Binding-site contacts:
Ligand atom OAB contacts residue ALA202 of chain 1.A at 4.3 Å.
Ligand atom CAF contacts residue ALA202 of chain 1.A at 3.5 Å (hydrophobic).
Ligand atom OAB contacts residue GLY203 of chain 1.A at 3.8 Å.
Ligand atom CAE contacts residue GLY203 of chain 1.A at 4.1 Å.
Ligand atom CAG contacts residue GLY203 of chain 1.A at 4.0 Å.
Ligand atom CAJ contacts residue GLY203 of chain 1.A at 3.8 Å.
Ligand atom CAD contacts residue GLY203 of chain 1.A at 3.6 Å.
Ligand atom CAG contacts residue PRO654 of chain 2.A at 4.3 Å (hydrophobic).
Ligand atom CAK contacts residue ALA202 of chain 1.A at 4.3 Å (hydrophobic).
Ligand atom CAG contacts residue ALA202 of chain 1.A at 3.9 Å (hydrophobic).
Ligand atom OAA contacts residue TRP651 of chain 2.A at 4.1 Å.
Ligand atom CAG contacts residue TYR209 of chain 1.A at 4.3 Å (hydrophobic).
Ligand atom CAG contacts residue TRP651 of chain 2.A at 4.0 Å (hydrophobic).
Ligand atom CAF contacts residue NAG2 of chain 2.C at 3.4 Å.
Ligand atom OAA contacts residue TYR209 of chain 1.A at 3.5 Å (h-bond).
Ligand atom CAF contacts residue GLY203 of chain 1.A at 3.9 Å.
Ligand atom CAI contacts residue GLY203 of chain 1.A at 3.5 Å.
Ligand atom CAJ contacts residue ALA202 of chain 1.A at 3.7 Å (hydrophobic).
Ligand atom OAC contacts residue NAG2 of chain 2.C at 3.1 Å.
Ligand atom CAJ contacts residue NAG2 of chain 2.C at 3.6 Å.
Ligand atom CAK contacts residue GLY203 of chain 1.A at 4.1 Å.
Ligand atom OAA contacts residue PRO654 of chain 2.A at 3.8 Å.
Ligand atom CAI contacts residue ALA202 of chain 1.A at 4.2 Å (hydrophobic).
Ligand atom CAH contacts residue TRP651 of chain 2.A at 4.4 Å (hydrophobic).
Ligand atom OAC contacts residue GLY203 of chain 1.A at 4.3 Å.
Ligand atom OAC contacts residue ALA202 of chain 1.A at 3.4 Å (h-bond).

This protein binds this small molecule.
Small molecule (SMILES): OCCc1ccc(O)c(O)c1

Sequence of chain 2.A:
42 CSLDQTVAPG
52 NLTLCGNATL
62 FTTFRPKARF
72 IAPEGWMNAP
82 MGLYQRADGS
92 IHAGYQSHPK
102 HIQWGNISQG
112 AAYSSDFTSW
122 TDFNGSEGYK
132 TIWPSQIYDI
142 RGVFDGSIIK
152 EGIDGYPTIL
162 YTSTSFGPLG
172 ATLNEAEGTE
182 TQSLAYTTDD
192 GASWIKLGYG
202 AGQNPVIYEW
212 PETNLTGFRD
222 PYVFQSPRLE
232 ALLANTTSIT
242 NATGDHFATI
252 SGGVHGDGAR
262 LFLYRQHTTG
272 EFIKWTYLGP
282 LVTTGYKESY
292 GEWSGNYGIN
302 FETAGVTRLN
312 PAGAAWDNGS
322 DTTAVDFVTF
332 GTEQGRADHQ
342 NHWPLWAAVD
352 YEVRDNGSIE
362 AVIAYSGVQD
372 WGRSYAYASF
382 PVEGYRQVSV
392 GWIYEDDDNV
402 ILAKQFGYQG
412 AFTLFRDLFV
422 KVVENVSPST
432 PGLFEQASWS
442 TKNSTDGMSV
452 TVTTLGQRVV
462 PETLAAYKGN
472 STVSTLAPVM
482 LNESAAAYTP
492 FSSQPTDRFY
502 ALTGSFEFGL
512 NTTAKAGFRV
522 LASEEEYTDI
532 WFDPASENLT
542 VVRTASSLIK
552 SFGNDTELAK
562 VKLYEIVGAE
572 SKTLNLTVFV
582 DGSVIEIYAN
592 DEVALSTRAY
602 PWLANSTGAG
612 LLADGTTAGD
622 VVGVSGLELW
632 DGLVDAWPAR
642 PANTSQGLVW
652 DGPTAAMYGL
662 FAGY

Sequence of chain 1.A:
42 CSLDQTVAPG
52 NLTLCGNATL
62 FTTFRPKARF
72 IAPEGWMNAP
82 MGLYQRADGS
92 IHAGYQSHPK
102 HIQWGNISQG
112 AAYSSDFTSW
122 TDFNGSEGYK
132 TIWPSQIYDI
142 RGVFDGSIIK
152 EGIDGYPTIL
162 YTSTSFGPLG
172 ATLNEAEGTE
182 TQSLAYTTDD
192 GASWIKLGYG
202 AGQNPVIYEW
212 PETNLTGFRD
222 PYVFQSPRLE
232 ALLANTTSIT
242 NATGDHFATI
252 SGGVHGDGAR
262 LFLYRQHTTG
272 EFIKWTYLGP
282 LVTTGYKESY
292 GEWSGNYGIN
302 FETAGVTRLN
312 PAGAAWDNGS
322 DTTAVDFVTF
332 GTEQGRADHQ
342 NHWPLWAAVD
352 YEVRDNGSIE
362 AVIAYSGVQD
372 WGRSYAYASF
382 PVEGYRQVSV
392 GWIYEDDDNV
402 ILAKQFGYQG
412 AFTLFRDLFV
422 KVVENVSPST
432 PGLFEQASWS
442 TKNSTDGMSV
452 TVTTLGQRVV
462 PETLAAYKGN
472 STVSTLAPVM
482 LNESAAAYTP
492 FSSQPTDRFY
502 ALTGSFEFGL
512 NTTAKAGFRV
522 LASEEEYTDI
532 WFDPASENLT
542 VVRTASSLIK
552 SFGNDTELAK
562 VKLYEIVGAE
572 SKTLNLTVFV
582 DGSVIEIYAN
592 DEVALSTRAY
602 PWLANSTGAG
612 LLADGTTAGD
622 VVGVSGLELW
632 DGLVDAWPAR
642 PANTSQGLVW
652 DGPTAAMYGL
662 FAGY